Sequence of chain 1.C:
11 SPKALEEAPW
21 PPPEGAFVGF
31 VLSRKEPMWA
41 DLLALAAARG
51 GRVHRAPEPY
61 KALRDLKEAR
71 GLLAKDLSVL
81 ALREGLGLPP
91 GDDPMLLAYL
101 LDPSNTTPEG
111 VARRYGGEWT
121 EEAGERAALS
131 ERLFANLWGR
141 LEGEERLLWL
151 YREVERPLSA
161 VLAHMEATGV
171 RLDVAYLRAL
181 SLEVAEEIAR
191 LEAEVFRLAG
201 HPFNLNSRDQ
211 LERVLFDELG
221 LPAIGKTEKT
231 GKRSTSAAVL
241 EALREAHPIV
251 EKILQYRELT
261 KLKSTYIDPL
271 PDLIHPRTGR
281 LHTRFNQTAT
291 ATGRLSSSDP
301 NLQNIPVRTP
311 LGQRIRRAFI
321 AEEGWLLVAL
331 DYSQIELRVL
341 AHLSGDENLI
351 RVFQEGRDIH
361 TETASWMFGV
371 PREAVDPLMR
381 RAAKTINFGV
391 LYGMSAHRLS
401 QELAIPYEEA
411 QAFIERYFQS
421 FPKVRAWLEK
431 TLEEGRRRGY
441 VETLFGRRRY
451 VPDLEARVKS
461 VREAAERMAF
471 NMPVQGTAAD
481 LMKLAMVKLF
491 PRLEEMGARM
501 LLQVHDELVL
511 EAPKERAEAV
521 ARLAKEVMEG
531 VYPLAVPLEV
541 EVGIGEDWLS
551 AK

A protein and the small-molecule ligand that binds it are described below.
Small molecule (SMILES): Nc1ccn([C@H]2CC[C@@H](CO[P](=O)(O)O[P](=O)(O)OP(=O)(O)O)O2)c(=O)n1

Binding-site contacts:
Ligand atom O1B contacts residue ASP506 of chain 1.C at 3.1 Å (salt-bridge).
Ligand atom O1A contacts residue ASP506 of chain 1.C at 3.0 Å (salt-bridge).
Ligand atom O2B contacts residue PHE388 of chain 1.C at 3.1 Å.
Ligand atom O1G contacts residue TYR332 of chain 1.C at 3.1 Å (h-bond).
Ligand atom O1B contacts residue GLN334 of chain 1.C at 3.2 Å (h-bond).
Ligand atom PA contacts residue LYS384 of chain 1.C at 3.7 Å.
Ligand atom O1A contacts residue MG1 of chain 1.E at 2.4 Å.
Ligand atom O1B contacts residue MN1 of chain 1.F at 2.1 Å.
Ligand atom O3A contacts residue MN1 of chain 1.F at 3.7 Å.
Ligand atom C5' contacts residue ASP506 of chain 1.C at 3.4 Å.
Ligand atom O3B contacts residue LYS384 of chain 1.C at 3.2 Å.
Ligand atom PB contacts residue GLN334 of chain 1.C at 3.7 Å.
Ligand atom O2B contacts residue GLN334 of chain 1.C at 3.2 Å.
Ligand atom O1B contacts residue ILE335 of chain 1.C at 3.1 Å (h-bond).
Ligand atom O1G contacts residue ASP331 of chain 1.C at 2.9 Å (salt-bridge).
Ligand atom O1A contacts residue MN1 of chain 1.F at 2.2 Å.
Ligand atom O1G contacts residue MN1 of chain 1.F at 2.1 Å.
Ligand atom O2B contacts residue HIS360 of chain 1.C at 2.8 Å (h-bond).
Ligand atom N4 contacts residue THR385 of chain 1.C at 3.7 Å.
Ligand atom O4' contacts residue ARG294 of chain 1.C at 3.1 Å (salt-bridge).
Ligand atom O3G contacts residue ARG380 of chain 1.C at 2.9 Å (salt-bridge).
Ligand atom PG contacts residue MN1 of chain 1.F at 3.3 Å.
Ligand atom O1A contacts residue ASP331 of chain 1.C at 3.4 Å (salt-bridge).
Ligand atom O3G contacts residue LYS384 of chain 1.C at 2.9 Å (salt-bridge).
Ligand atom O2G contacts residue ARG380 of chain 1.C at 2.9 Å (salt-bridge).
Ligand atom C1' contacts residue ARG294 of chain 1.C at 3.6 Å.
Ligand atom PB contacts residue MN1 of chain 1.F at 3.2 Å.
Ligand atom C2' contacts residue PHE388 of chain 1.C at 3.6 Å (hydrophobic).
Ligand atom C3' contacts residue PHE388 of chain 1.C at 3.4 Å (hydrophobic).
Ligand atom C4' contacts residue ILE335 of chain 1.C at 3.7 Å (hydrophobic).
Ligand atom PG contacts residue LYS384 of chain 1.C at 3.7 Å.
Ligand atom PA contacts residue MN1 of chain 1.F at 3.5 Å.
Ligand atom O3B contacts residue MN1 of chain 1.F at 3.5 Å.
Ligand atom O1B contacts residue TYR332 of chain 1.C at 3.0 Å (h-bond).
Ligand atom O2A contacts residue LYS384 of chain 1.C at 2.9 Å (salt-bridge).
Ligand atom C2' contacts residue GLU336 of chain 1.C at 3.5 Å.
Ligand atom C1' contacts residue GLU336 of chain 1.C at 3.6 Å.
Ligand atom O2G contacts residue SER333 of chain 1.C at 3.5 Å.
Ligand atom PA contacts residue MG1 of chain 1.E at 3.5 Å.
Ligand atom O2G contacts residue GLN334 of chain 1.C at 2.9 Å (h-bond).